Sequence of chain 1.A:
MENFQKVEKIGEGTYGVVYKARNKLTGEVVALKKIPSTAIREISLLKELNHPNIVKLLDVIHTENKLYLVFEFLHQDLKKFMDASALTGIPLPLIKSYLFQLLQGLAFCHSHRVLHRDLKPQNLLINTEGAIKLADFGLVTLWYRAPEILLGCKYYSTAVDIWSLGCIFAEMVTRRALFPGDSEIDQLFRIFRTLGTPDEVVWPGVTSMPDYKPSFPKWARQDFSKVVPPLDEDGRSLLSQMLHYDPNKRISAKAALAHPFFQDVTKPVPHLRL

Binding-site contacts:
Ligand atom O1 contacts residue LEU83 of chain 1.A at 2.7 Å (h-bond).
Ligand atom C2 contacts residue LEU134 of chain 1.A at 4.0 Å (hydrophobic).
Ligand atom C9 contacts residue VAL18 of chain 1.A at 4.0 Å (hydrophobic).
Ligand atom C5 contacts residue GLU81 of chain 1.A at 3.5 Å.
Ligand atom N2 contacts residue LEU134 of chain 1.A at 3.8 Å.
Ligand atom N5 contacts residue ASN132 of chain 1.A at 3.4 Å (h-bond).
Ligand atom C5 contacts residue LEU134 of chain 1.A at 3.8 Å (hydrophobic).
Ligand atom C6 contacts residue PHE80 of chain 1.A at 3.5 Å (hydrophobic).
Ligand atom N2 contacts residue PHE80 of chain 1.A at 3.8 Å.
Ligand atom C7 contacts residue ALA31 of chain 1.A at 3.9 Å (hydrophobic).
Ligand atom C1 contacts residue LEU134 of chain 1.A at 3.8 Å (hydrophobic).
Ligand atom C6 contacts residue GLU81 of chain 1.A at 3.7 Å.
Ligand atom C6 contacts residue VAL64 of chain 1.A at 3.5 Å (hydrophobic).
Ligand atom C11 contacts residue GLY13 of chain 1.A at 4.0 Å.
Ligand atom BR1 contacts residue ILE10 of chain 1.A at 3.9 Å.
Ligand atom N1 contacts residue LEU134 of chain 1.A at 4.0 Å.
Ligand atom C6 contacts residue LEU134 of chain 1.A at 3.7 Å (hydrophobic).
Ligand atom O2 contacts residue PHE80 of chain 1.A at 3.6 Å.
Ligand atom C4 contacts residue LEU134 of chain 1.A at 3.6 Å (hydrophobic).
Ligand atom O1 contacts residue PHE82 of chain 1.A at 3.1 Å.
Ligand atom N3 contacts residue ASP145 of chain 1.A at 3.4 Å.
Ligand atom N5 contacts residue ASP145 of chain 1.A at 3.0 Å (salt-bridge).
Ligand atom N4 contacts residue VAL18 of chain 1.A at 4.0 Å.
Ligand atom N1 contacts residue LEU83 of chain 1.A at 3.2 Å (h-bond).
Ligand atom O1 contacts residue GLU81 of chain 1.A at 3.4 Å (salt-bridge).
Ligand atom C3 contacts residue LEU134 of chain 1.A at 3.9 Å (hydrophobic).
Ligand atom C11 contacts residue ASP145 of chain 1.A at 3.6 Å.
Ligand atom O2 contacts residue LYS33 of chain 1.A at 3.8 Å.
Ligand atom O1 contacts residue ALA31 of chain 1.A at 3.4 Å.
Ligand atom C5 contacts residue ALA31 of chain 1.A at 3.4 Å (hydrophobic).
Ligand atom N3 contacts residue LYS33 of chain 1.A at 3.9 Å.
Ligand atom N5 contacts residue GLY13 of chain 1.A at 3.5 Å.
Ligand atom C5 contacts residue LEU83 of chain 1.A at 3.7 Å (hydrophobic).
Ligand atom N2 contacts residue VAL64 of chain 1.A at 4.0 Å.
Ligand atom N2 contacts residue GLU81 of chain 1.A at 2.8 Å (salt-bridge).
Ligand atom BR1 contacts residue HIS84 of chain 1.A at 3.8 Å.
Ligand atom N1 contacts residue ILE10 of chain 1.A at 3.9 Å.
Ligand atom C7 contacts residue PHE80 of chain 1.A at 3.8 Å (hydrophobic).
Ligand atom N2 contacts residue ALA31 of chain 1.A at 3.3 Å.
Ligand atom C8 contacts residue VAL18 of chain 1.A at 4.0 Å (hydrophobic).

The small molecule below binds the protein below.
Small molecule (SMILES): NC1=NC(=O)C(C2CCNC(=O)C3=NC(Br)=CC32)=N1